Binding-site contacts:
Ligand atom C contacts residue ALA2 of chain 3.E at 3.6 Å (hydrophobic).
Ligand atom CA contacts residue ALA2 of chain 3.E at 3.4 Å (hydrophobic).
Ligand atom N contacts residue VAL4 of chain 3.E at 3.0 Å (h-bond).
Ligand atom OG contacts residue GLN3 of chain 3.E at 3.3 Å (h-bond).
Ligand atom CB contacts residue ALA2 of chain 3.E at 3.5 Å (hydrophobic).
Ligand atom CB contacts residue VAL4 of chain 3.E at 4.2 Å (hydrophobic).
Ligand atom CB contacts residue GLN3 of chain 3.E at 3.6 Å.
Ligand atom O contacts residue VAL4 of chain 3.E at 4.2 Å.
Ligand atom N contacts residue GLN3 of chain 3.E at 4.5 Å.
Ligand atom CG2 contacts residue ALA2 of chain 3.E at 4.3 Å (hydrophobic).
Ligand atom N contacts residue ALA2 of chain 3.E at 2.8 Å (h-bond).
Ligand atom CA contacts residue VAL4 of chain 3.E at 3.5 Å (hydrophobic).
Ligand atom OE2 contacts residue VAL4 of chain 3.E at 3.6 Å.
Ligand atom C contacts residue VAL4 of chain 3.E at 3.5 Å (hydrophobic).
Ligand atom CA contacts residue GLN3 of chain 3.E at 4.3 Å.
Ligand atom CB contacts residue ALA2 of chain 3.E at 4.0 Å (hydrophobic).
Ligand atom C contacts residue VAL4 of chain 3.E at 4.4 Å (hydrophobic).
Ligand atom CB contacts residue VAL4 of chain 3.E at 4.0 Å (hydrophobic).
Ligand atom CD contacts residue VAL4 of chain 3.E at 3.8 Å (hydrophobic).
Ligand atom C contacts residue GLN3 of chain 3.E at 3.8 Å.
Ligand atom CG2 contacts residue SER5 of chain 3.E at 3.2 Å.
Ligand atom N contacts residue ALA2 of chain 3.E at 4.3 Å.
Ligand atom OE1 contacts residue VAL4 of chain 3.E at 3.3 Å (h-bond).
Ligand atom C contacts residue ALA2 of chain 3.E at 4.2 Å (hydrophobic).
Ligand atom O contacts residue GLN3 of chain 3.E at 3.0 Å (h-bond).
Ligand atom CB contacts residue GLN3 of chain 3.E at 4.1 Å.
Ligand atom O contacts residue VAL4 of chain 3.E at 4.4 Å.
Ligand atom CA contacts residue ALA2 of chain 3.E at 3.8 Å (hydrophobic).
Ligand atom C contacts residue VAL4 of chain 3.E at 4.5 Å (hydrophobic).
Ligand atom CG2 contacts residue GLN3 of chain 3.E at 3.9 Å.
Ligand atom N contacts residue VAL4 of chain 3.E at 4.1 Å.
Ligand atom CG2 contacts residue VAL4 of chain 3.E at 3.4 Å (hydrophobic).
Ligand atom CG1 contacts residue GLN3 of chain 3.E at 3.0 Å.
Ligand atom CA contacts residue VAL4 of chain 3.E at 4.0 Å (hydrophobic).

Sequence of chain 3.E:
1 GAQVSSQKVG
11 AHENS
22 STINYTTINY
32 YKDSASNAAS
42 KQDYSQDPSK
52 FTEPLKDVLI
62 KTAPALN

A small-molecule ligand and the protein it binds are described below.
Small molecule (SMILES): CC[C@H](C)[C@H](N)C(=O)N[C@@H](CO)C(=O)N[C@@H](CCC(=O)O)C(=O)N[C@H](C=O)C(C)C